Binding-site contacts:
Ligand atom O7 contacts residue ASN165 of chain 1.C at 3.6 Å.
Ligand atom C2 contacts residue ASN165 of chain 1.C at 2.5 Å.
Ligand atom C5 contacts residue ASN165 of chain 1.C at 3.7 Å.
Ligand atom C8 contacts residue ALA352 of chain 1.B at 4.1 Å (hydrophobic).
Ligand atom C1 contacts residue ASN165 of chain 1.C at 1.4 Å.
Ligand atom O5 contacts residue ASN165 of chain 1.C at 2.4 Å (h-bond).
Ligand atom C7 contacts residue ASN165 of chain 1.C at 3.2 Å.
Ligand atom O6 contacts residue ASN165 of chain 1.C at 4.5 Å.
Ligand atom N2 contacts residue ASN165 of chain 1.C at 2.9 Å (h-bond).
Ligand atom C4 contacts residue ASN165 of chain 1.C at 4.2 Å.
Ligand atom C8 contacts residue ILE468 of chain 1.B at 4.0 Å (hydrophobic).
Ligand atom C8 contacts residue TYR351 of chain 1.B at 4.4 Å (hydrophobic).
Ligand atom C3 contacts residue ASN165 of chain 1.C at 3.8 Å.
Ligand atom O7 contacts residue ILE468 of chain 1.B at 4.3 Å.
Ligand atom C8 contacts residue ASN165 of chain 1.C at 3.8 Å.
Ligand atom C7 contacts residue TYR351 of chain 1.B at 3.7 Å (hydrophobic).
Ligand atom O7 contacts residue TYR351 of chain 1.B at 3.0 Å (h-bond).

Sequence of chain 1.C:
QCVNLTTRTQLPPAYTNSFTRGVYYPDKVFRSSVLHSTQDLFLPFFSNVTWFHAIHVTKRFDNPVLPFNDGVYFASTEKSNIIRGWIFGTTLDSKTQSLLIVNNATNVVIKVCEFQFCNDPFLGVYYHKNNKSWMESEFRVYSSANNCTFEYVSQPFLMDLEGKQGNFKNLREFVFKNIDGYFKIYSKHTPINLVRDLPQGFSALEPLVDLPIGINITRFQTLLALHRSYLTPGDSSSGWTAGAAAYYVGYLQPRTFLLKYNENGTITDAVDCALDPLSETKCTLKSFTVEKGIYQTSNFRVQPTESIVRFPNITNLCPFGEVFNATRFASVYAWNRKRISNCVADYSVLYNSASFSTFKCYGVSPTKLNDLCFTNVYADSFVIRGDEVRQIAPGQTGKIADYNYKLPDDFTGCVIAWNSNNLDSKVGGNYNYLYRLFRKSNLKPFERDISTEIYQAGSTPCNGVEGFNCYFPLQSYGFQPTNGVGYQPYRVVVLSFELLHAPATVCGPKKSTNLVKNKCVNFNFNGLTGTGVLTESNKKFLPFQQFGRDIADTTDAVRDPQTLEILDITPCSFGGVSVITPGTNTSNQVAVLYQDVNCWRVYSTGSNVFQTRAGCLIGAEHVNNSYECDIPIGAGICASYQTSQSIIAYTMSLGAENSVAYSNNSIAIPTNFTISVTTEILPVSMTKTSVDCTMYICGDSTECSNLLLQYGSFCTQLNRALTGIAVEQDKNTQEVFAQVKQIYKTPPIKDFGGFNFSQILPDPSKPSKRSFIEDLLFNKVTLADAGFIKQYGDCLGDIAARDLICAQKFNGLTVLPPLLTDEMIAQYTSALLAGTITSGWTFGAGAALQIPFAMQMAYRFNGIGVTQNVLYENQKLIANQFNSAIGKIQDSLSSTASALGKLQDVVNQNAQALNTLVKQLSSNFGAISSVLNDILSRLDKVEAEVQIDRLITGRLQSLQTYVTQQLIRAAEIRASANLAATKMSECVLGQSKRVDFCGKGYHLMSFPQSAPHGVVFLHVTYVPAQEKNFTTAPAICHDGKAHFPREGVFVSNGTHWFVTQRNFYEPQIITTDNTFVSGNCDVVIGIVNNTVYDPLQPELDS

The protein below binds the small molecule below.
Small molecule (SMILES): CC(=O)N[C@H]1[C@H](O[C@H]2[C@H](O)[C@@H](NC(C)=O)CO[C@@H]2CO)O[C@H](CO)[C@@H](O)[C@@H]1O

Sequence of chain 1.B:
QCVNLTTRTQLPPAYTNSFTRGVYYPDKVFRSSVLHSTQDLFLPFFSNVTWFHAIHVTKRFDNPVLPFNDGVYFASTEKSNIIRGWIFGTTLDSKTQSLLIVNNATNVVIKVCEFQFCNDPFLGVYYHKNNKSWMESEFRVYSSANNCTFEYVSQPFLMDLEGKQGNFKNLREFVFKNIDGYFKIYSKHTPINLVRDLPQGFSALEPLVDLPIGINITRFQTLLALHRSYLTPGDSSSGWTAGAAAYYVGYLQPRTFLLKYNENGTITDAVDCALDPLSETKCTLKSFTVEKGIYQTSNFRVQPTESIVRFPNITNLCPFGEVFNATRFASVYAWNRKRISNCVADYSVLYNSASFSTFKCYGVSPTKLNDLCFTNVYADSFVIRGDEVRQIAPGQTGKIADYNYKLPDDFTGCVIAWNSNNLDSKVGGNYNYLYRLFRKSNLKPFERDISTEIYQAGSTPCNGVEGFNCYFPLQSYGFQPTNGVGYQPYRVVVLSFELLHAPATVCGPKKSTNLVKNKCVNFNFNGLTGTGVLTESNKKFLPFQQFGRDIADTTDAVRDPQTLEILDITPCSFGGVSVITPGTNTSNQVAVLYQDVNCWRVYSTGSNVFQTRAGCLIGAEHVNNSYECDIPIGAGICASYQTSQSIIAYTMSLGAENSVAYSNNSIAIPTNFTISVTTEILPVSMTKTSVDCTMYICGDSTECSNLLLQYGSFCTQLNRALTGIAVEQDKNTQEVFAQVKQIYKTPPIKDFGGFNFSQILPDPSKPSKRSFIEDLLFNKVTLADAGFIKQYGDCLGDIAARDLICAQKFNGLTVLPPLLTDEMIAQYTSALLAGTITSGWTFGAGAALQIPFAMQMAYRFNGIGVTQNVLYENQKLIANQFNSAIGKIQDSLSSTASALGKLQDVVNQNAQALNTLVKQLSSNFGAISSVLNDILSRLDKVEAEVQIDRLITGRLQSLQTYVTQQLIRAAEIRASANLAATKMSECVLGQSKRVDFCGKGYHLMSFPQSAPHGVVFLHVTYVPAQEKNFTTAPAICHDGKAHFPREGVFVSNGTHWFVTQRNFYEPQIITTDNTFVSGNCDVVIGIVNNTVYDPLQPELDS